This small molecule binds to this protein.
Small molecule (SMILES): O=C(Nc1ccc(Oc2ccc(C(=O)O)c(C(=O)O)c2)c(NC(=O)c2cccc([N+](=O)[O-])c2)c1)c1cccc([N+](=O)[O-])c1

Sequence of chain 1.A:
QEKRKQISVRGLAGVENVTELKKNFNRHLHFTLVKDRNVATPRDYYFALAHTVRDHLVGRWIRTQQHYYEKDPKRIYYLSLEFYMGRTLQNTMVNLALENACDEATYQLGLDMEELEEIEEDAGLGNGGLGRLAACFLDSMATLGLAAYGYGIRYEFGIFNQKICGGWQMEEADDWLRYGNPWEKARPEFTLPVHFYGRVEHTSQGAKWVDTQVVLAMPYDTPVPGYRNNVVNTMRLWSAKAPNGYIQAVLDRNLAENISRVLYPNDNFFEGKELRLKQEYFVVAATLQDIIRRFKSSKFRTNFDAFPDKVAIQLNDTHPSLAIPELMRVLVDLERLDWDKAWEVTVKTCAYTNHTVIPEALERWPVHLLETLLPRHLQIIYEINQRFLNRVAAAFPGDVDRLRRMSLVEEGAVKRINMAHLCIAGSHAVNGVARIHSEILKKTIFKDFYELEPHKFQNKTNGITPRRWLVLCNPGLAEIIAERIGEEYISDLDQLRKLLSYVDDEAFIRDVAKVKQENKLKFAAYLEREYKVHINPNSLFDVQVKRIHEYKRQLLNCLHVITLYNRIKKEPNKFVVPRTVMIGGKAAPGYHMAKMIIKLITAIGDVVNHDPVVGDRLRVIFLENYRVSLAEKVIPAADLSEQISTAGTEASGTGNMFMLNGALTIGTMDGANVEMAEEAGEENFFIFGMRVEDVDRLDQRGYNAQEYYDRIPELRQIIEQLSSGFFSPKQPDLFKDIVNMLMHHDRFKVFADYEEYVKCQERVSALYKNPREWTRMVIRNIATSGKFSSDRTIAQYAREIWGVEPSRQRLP

Binding-site contacts:
Ligand atom C20 contacts residue TRP67 of chain 1.A at 3.5 Å (hydrophobic).
Ligand atom O8 contacts residue ARG193 of chain 1.A at 2.9 Å.
Ligand atom O5 contacts residue ARG81 of chain 1.A at 3.5 Å (salt-bridge).
Ligand atom C22 contacts residue GLN72 of chain 1.A at 3.5 Å.
Ligand atom C8 contacts residue GLN71 of chain 1.A at 3.3 Å.
Ligand atom C24 contacts residue ASN44 of chain 2.A at 3.1 Å.
Ligand atom O7 contacts residue LYS191 of chain 1.A at 3.5 Å.
Ligand atom O7 contacts residue ARG193 of chain 1.A at 3.5 Å (salt-bridge).
Ligand atom N2 contacts residue ASP42 of chain 2.A at 3.0 Å (salt-bridge).
Ligand atom C2 contacts residue GLN72 of chain 1.A at 3.5 Å.
Ligand atom O8 contacts residue LYS41 of chain 2.A at 3.4 Å.
Ligand atom O1 contacts residue GLN71 of chain 1.A at 3.3 Å (h-bond).
Ligand atom N4 contacts residue VAL40 of chain 2.A at 3.5 Å (h-bond).
Ligand atom O5 contacts residue TYR155 of chain 1.A at 3.0 Å (h-bond).
Ligand atom O8 contacts residue VAL40 of chain 2.A at 3.4 Å (h-bond).
Ligand atom O10 contacts residue ASP42 of chain 2.A at 3.1 Å (salt-bridge).
Ligand atom O3 contacts residue ARG310 of chain 1.A at 3.2 Å (salt-bridge).
Ligand atom O2 contacts residue ARG309 of chain 1.A at 3.5 Å (salt-bridge).
Ligand atom C25 contacts residue ASN44 of chain 2.A at 3.5 Å.
Ligand atom O3 contacts residue ARG309 of chain 1.A at 3.4 Å (salt-bridge).
Ligand atom C4 contacts residue ASP42 of chain 2.A at 3.5 Å.
Ligand atom C21 contacts residue GLN71 of chain 1.A at 3.5 Å.
Ligand atom C21 contacts residue TRP67 of chain 1.A at 3.5 Å (hydrophobic).
Ligand atom O6 contacts residue VAL45 of chain 2.A at 3.4 Å.
Ligand atom O5 contacts residue ARG310 of chain 1.A at 3.0 Å (salt-bridge).
Ligand atom C23 contacts residue GLN72 of chain 1.A at 3.5 Å.
Ligand atom O7 contacts residue VAL40 of chain 2.A at 3.4 Å.
Ligand atom C21 contacts residue ILE68 of chain 1.A at 3.4 Å (hydrophobic).
Ligand atom C18 contacts residue VAL40 of chain 2.A at 3.6 Å (hydrophobic).
Ligand atom O10 contacts residue ASN44 of chain 2.A at 3.5 Å (h-bond).
Ligand atom C23 contacts residue ASN44 of chain 2.A at 3.5 Å.
Ligand atom C4 contacts residue GLN72 of chain 1.A at 3.5 Å.
Ligand atom N1 contacts residue ILE68 of chain 1.A at 2.9 Å (h-bond).
Ligand atom C2 contacts residue ILE68 of chain 1.A at 3.4 Å (hydrophobic).
Ligand atom C3 contacts residue ASP42 of chain 2.A at 3.3 Å.
Ligand atom O4 contacts residue ARG81 of chain 1.A at 3.4 Å (salt-bridge).
Ligand atom N2 contacts residue GLN72 of chain 1.A at 3.6 Å.
Ligand atom C24 contacts residue ASP42 of chain 2.A at 3.5 Å.
Ligand atom N4 contacts residue ARG193 of chain 1.A at 3.3 Å (salt-bridge).
Ligand atom C3 contacts residue GLN72 of chain 1.A at 3.5 Å.

Sequence of chain 2.A:
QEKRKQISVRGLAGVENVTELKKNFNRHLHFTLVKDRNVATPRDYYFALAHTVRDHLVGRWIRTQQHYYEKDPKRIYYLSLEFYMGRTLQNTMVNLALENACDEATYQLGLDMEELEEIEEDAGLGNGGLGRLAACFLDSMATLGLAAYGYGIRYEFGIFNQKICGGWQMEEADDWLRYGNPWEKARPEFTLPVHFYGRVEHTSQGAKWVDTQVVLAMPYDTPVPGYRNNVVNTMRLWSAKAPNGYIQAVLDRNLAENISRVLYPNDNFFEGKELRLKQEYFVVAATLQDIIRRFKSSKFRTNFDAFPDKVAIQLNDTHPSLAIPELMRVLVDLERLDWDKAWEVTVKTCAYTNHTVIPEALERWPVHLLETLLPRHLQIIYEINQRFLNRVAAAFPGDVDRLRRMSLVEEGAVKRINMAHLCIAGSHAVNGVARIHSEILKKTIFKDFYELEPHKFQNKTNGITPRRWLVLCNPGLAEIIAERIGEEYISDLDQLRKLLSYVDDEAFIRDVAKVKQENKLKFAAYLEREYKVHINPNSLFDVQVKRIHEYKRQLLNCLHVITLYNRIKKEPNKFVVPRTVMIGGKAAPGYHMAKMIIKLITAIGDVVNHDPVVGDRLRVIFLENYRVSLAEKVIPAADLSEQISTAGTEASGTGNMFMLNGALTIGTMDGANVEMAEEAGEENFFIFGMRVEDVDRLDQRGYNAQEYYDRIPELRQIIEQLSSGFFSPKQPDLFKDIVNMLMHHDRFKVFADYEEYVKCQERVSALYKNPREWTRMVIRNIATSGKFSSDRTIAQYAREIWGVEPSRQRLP